This small molecule binds to this protein.
Small molecule (SMILES): CC(=O)N[C@H]1[C@H]([C@H](O)[C@H](O)CO)O[C@@](O[C@H]2[C@@H](O)[C@@H](CO)OC[C@@H]2O)(C(=O)O)C[C@@H]1O

Sequence of chain 2.A:
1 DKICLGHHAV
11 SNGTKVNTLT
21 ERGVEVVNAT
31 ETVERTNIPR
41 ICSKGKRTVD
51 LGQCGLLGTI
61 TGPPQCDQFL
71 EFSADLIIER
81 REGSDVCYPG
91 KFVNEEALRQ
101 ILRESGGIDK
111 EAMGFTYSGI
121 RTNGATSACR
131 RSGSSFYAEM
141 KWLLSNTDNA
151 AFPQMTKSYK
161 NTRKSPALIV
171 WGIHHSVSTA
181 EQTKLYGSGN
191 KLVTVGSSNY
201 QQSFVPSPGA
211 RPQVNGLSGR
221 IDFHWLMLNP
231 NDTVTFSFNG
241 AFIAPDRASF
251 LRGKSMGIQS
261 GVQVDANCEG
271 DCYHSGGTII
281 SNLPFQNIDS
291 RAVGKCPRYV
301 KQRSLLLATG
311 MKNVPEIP

Binding-site contacts:
Ligand atom O10 contacts residue LEU185 of chain 2.A at 3.2 Å.
Ligand atom O4 contacts residue ALA125 of chain 2.A at 4.0 Å.
Ligand atom C10 contacts residue ALA125 of chain 2.A at 3.8 Å (hydrophobic).
Ligand atom C9 contacts residue TRP142 of chain 2.A at 4.1 Å (hydrophobic).
Ligand atom O1A contacts residue THR126 of chain 2.A at 2.5 Å (h-bond).
Ligand atom C10 contacts residue TRP142 of chain 2.A at 3.9 Å (hydrophobic).
Ligand atom C4 contacts residue ALA125 of chain 2.A at 3.4 Å (hydrophobic).
Ligand atom C11 contacts residue GLY124 of chain 2.A at 3.4 Å.
Ligand atom O9 contacts residue HIS174 of chain 2.A at 3.8 Å.
Ligand atom O9 contacts residue GLY219 of chain 2.A at 4.3 Å.
Ligand atom C6 contacts residue ALA125 of chain 2.A at 3.7 Å (hydrophobic).
Ligand atom O9 contacts residue TYR88 of chain 2.A at 2.5 Å (h-bond).
Ligand atom C8 contacts residue GLU181 of chain 2.A at 3.9 Å.
Ligand atom O8 contacts residue LEU217 of chain 2.A at 4.0 Å.
Ligand atom C9 contacts residue TYR88 of chain 2.A at 3.3 Å (hydrophobic).
Ligand atom C5 contacts residue ALA125 of chain 2.A at 3.4 Å (hydrophobic).
Ligand atom C8 contacts residue TYR88 of chain 2.A at 4.1 Å (hydrophobic).
Ligand atom C7 contacts residue TRP142 of chain 2.A at 4.1 Å (hydrophobic).
Ligand atom O6 contacts residue ALA125 of chain 2.A at 3.9 Å.
Ligand atom C9 contacts residue HIS174 of chain 2.A at 3.9 Å.
Ligand atom N5 contacts residue TRP142 of chain 2.A at 4.2 Å.
Ligand atom O6 contacts residue THR126 of chain 2.A at 3.7 Å.
Ligand atom O7 contacts residue GLU181 of chain 2.A at 4.2 Å.
Ligand atom N5 contacts residue ALA125 of chain 2.A at 2.8 Å (h-bond).
Ligand atom O4 contacts residue GLU181 of chain 2.A at 3.9 Å.
Ligand atom C1 contacts residue THR126 of chain 2.A at 3.7 Å.
Ligand atom C6 contacts residue TRP142 of chain 2.A at 3.8 Å (hydrophobic).
Ligand atom C11 contacts residue TRP142 of chain 2.A at 4.0 Å (hydrophobic).
Ligand atom O8 contacts residue TYR88 of chain 2.A at 3.4 Å.
Ligand atom C9 contacts residue GLU181 of chain 2.A at 3.2 Å.
Ligand atom C10 contacts residue LEU185 of chain 2.A at 4.3 Å (hydrophobic).
Ligand atom C11 contacts residue ALA125 of chain 2.A at 3.8 Å (hydrophobic).
Ligand atom C11 contacts residue LEU144 of chain 2.A at 3.5 Å (hydrophobic).
Ligand atom O1B contacts residue SER127 of chain 2.A at 3.7 Å.
Ligand atom O10 contacts residue TRP142 of chain 2.A at 4.1 Å.
Ligand atom O8 contacts residue TRP142 of chain 2.A at 4.2 Å.
Ligand atom C1 contacts residue SER127 of chain 2.A at 3.6 Å.
Ligand atom O9 contacts residue GLU181 of chain 2.A at 3.0 Å (salt-bridge).
Ligand atom O1A contacts residue SER127 of chain 2.A at 2.7 Å (h-bond).
Ligand atom C6 contacts residue GLU181 of chain 2.A at 4.2 Å.